Sequence of chain 1.B:
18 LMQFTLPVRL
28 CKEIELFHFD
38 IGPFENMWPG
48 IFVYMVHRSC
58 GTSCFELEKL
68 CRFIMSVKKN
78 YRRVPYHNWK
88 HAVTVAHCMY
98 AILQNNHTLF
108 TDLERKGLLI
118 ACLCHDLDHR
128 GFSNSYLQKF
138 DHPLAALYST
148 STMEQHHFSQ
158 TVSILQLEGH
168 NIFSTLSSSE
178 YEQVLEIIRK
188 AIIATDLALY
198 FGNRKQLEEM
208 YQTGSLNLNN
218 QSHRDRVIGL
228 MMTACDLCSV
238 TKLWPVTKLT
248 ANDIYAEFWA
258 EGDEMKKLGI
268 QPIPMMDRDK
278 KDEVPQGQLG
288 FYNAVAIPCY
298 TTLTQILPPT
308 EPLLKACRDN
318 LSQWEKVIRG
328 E

Binding-site contacts:
Ligand atom N17 contacts residue TYR252 of chain 1.B at 2.7 Å (h-bond).
Ligand atom C16 contacts residue GLY284 of chain 1.B at 3.7 Å.
Ligand atom C4 contacts residue PHE288 of chain 1.B at 3.5 Å (hydrophobic).
Ligand atom C10 contacts residue VAL237 of chain 1.B at 3.7 Å (hydrophobic).
Ligand atom C10 contacts residue ILE251 of chain 1.B at 3.7 Å (hydrophobic).
Ligand atom N14 contacts residue MET272 of chain 1.B at 3.7 Å.
Ligand atom C12 contacts residue TYR252 of chain 1.B at 3.5 Å (hydrophobic).
Ligand atom C13 contacts residue TYR252 of chain 1.B at 3.4 Å (hydrophobic).
Ligand atom C1 contacts residue PHE288 of chain 1.B at 3.7 Å (hydrophobic).
Ligand atom C12 contacts residue GLY284 of chain 1.B at 3.8 Å.
Ligand atom C12 contacts residue PHE288 of chain 1.B at 3.8 Å (hydrophobic).
Ligand atom C20 contacts residue MET272 of chain 1.B at 3.6 Å (hydrophobic).
Ligand atom C21 contacts residue LYS277 of chain 1.B at 3.6 Å.
Ligand atom N14 contacts residue GLY284 of chain 1.B at 3.8 Å.
Ligand atom C6 contacts residue LEU234 of chain 1.B at 3.7 Å (hydrophobic).
Ligand atom N17 contacts residue GLY284 of chain 1.B at 3.8 Å.
Ligand atom C16 contacts residue TYR252 of chain 1.B at 3.8 Å (hydrophobic).
Ligand atom C11 contacts residue TYR252 of chain 1.B at 3.5 Å (hydrophobic).
Ligand atom C11 contacts residue PHE255 of chain 1.B at 3.8 Å (hydrophobic).
Ligand atom C21 contacts residue GLU280 of chain 1.B at 3.6 Å.
Ligand atom N7 contacts residue PHE255 of chain 1.B at 3.8 Å.
Ligand atom C22 contacts residue LYS277 of chain 1.B at 3.8 Å.
Ligand atom N17 contacts residue MET272 of chain 1.B at 3.6 Å.
Ligand atom C20 contacts residue PRO271 of chain 1.B at 3.6 Å (hydrophobic).
Ligand atom C18 contacts residue MET272 of chain 1.B at 3.7 Å (hydrophobic).
Ligand atom C13 contacts residue MET272 of chain 1.B at 3.8 Å (hydrophobic).
Ligand atom C20 contacts residue GLU280 of chain 1.B at 3.7 Å.
Ligand atom C22 contacts residue GLU280 of chain 1.B at 3.6 Å.
Ligand atom N9 contacts residue GLN285 of chain 1.B at 3.2 Å (h-bond).
Ligand atom C4 contacts residue ILE251 of chain 1.B at 3.6 Å (hydrophobic).
Ligand atom C13 contacts residue GLY284 of chain 1.B at 3.5 Å.
Ligand atom C21 contacts residue PRO271 of chain 1.B at 3.4 Å (hydrophobic).
Ligand atom C23 contacts residue TYR252 of chain 1.B at 3.6 Å (hydrophobic).
Ligand atom C10 contacts residue GLN285 of chain 1.B at 3.5 Å.
Ligand atom C5 contacts residue ILE251 of chain 1.B at 3.8 Å (hydrophobic).
Ligand atom C3 contacts residue PHE288 of chain 1.B at 3.6 Å (hydrophobic).
Ligand atom C16 contacts residue MET272 of chain 1.B at 3.5 Å (hydrophobic).
Ligand atom C19 contacts residue MET272 of chain 1.B at 3.7 Å (hydrophobic).
Ligand atom C11 contacts residue MET272 of chain 1.B at 3.7 Å (hydrophobic).
Ligand atom N2 contacts residue PHE288 of chain 1.B at 3.6 Å.

This protein binds this small molecule.
Small molecule (SMILES): Cc1cccn2nc(CCc3nc(-c4ccccc4)cn3C)nc12